The protein below binds the small molecule below.
Small molecule (SMILES): CCCCC[C@H](CC(=O)NO)C(=O)N[C@H](C(=O)N1CCC[C@H]1CO)C(C)C

Sequence of chain 2.A:
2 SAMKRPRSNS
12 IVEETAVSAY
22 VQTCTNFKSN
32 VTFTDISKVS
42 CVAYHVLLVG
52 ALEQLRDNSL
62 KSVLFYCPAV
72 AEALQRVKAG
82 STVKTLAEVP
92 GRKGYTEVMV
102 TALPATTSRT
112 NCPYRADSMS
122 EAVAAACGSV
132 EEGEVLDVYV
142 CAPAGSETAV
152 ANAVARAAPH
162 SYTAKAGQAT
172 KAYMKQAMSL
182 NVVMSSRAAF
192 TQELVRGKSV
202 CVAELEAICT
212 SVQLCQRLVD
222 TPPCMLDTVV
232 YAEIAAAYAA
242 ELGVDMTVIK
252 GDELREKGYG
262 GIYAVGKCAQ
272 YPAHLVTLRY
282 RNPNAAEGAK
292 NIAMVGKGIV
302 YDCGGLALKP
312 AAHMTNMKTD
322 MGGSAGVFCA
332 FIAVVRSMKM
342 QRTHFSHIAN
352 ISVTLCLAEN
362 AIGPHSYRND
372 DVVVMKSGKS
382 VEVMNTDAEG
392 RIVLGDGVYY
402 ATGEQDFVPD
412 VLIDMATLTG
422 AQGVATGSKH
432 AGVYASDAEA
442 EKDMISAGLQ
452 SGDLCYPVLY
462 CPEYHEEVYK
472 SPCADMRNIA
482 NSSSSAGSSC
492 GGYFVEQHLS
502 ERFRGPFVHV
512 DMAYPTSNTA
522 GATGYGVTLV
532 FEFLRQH

Binding-site contacts:
Ligand atom O4 contacts residue MN1 of chain 2.D at 2.3 Å.
Ligand atom C18 contacts residue HIS314 of chain 2.A at 3.4 Å.
Ligand atom N1 contacts residue LYS298 of chain 2.A at 3.5 Å (salt-bridge).
Ligand atom N1 contacts residue MN1 of chain 2.D at 2.8 Å.
Ligand atom C17 contacts residue TYR515 of chain 2.A at 4.1 Å (hydrophobic).
Ligand atom O4 contacts residue MN1 of chain 2.C at 4.0 Å.
Ligand atom C5 contacts residue GLY421 of chain 2.A at 4.1 Å.
Ligand atom C7 contacts residue BCT1 of chain 2.B at 3.5 Å.
Ligand atom C5 contacts residue THR420 of chain 2.A at 4.0 Å.
Ligand atom O4 contacts residue ASP303 of chain 2.A at 3.3 Å (salt-bridge).
Ligand atom O13 contacts residue GLY421 of chain 2.A at 3.1 Å (h-bond).
Ligand atom O2 contacts residue MN1 of chain 2.D at 1.9 Å.
Ligand atom O2 contacts residue ASP388 of chain 2.A at 3.0 Å (salt-bridge).
Ligand atom O13 contacts residue THR420 of chain 2.A at 4.1 Å.
Ligand atom O4 contacts residue ASP388 of chain 2.A at 2.8 Å (salt-bridge).
Ligand atom N1 contacts residue ASP388 of chain 2.A at 3.5 Å (salt-bridge).
Ligand atom O2 contacts residue BCT1 of chain 2.B at 3.0 Å (h-bond).
Ligand atom C5 contacts residue BCT1 of chain 2.B at 4.0 Å.
Ligand atom C12 contacts residue GLY421 of chain 2.A at 3.9 Å.
Ligand atom O2 contacts residue ASP321 of chain 2.A at 3.8 Å.
Ligand atom C3 contacts residue LEU419 of chain 2.A at 3.6 Å (hydrophobic).
Ligand atom O4 contacts residue GLU390 of chain 2.A at 4.1 Å.
Ligand atom N1 contacts residue LEU419 of chain 2.A at 2.9 Å (h-bond).
Ligand atom N1 contacts residue BCT1 of chain 2.B at 2.6 Å (h-bond).
Ligand atom N1 contacts residue GLU390 of chain 2.A at 3.8 Å.
Ligand atom C3 contacts residue MN1 of chain 2.C at 3.9 Å.
Ligand atom C3 contacts residue ASP303 of chain 2.A at 4.0 Å.
Ligand atom C5 contacts residue LEU419 of chain 2.A at 3.6 Å (hydrophobic).
Ligand atom O2 contacts residue LYS298 of chain 2.A at 2.9 Å (salt-bridge).
Ligand atom O2 contacts residue MN1 of chain 2.C at 1.9 Å.
Ligand atom N1 contacts residue MN1 of chain 2.C at 3.0 Å.
Ligand atom N1 contacts residue ASP303 of chain 2.A at 3.9 Å.
Ligand atom C3 contacts residue BCT1 of chain 2.B at 3.4 Å.
Ligand atom O2 contacts residue LEU419 of chain 2.A at 3.8 Å.
Ligand atom O4 contacts residue LYS310 of chain 2.A at 2.7 Å (salt-bridge).
Ligand atom O2 contacts residue ASP303 of chain 2.A at 2.9 Å (salt-bridge).
Ligand atom C3 contacts residue LYS310 of chain 2.A at 3.8 Å.
Ligand atom C3 contacts residue ASP388 of chain 2.A at 3.5 Å.
Ligand atom C3 contacts residue MN1 of chain 2.D at 2.9 Å.
Ligand atom O2 contacts residue GLU390 of chain 2.A at 2.6 Å (salt-bridge).